Sequence of chain 1.E:
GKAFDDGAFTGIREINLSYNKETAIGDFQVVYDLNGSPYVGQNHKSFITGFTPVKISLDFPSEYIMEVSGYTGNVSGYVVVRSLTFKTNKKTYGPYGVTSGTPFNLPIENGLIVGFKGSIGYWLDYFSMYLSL

This small molecule binds to this protein.
Small molecule (SMILES): O=[N+]([O-])c1ccc(O[C@@H]2O[C@H](CO)[C@H](O)[C@H](O)[C@H]2O)cc1

Binding-site contacts:
Ligand atom O6 contacts residue TRP123 of chain 1.E at 2.9 Å (h-bond).
Ligand atom O6 contacts residue VAL80 of chain 1.E at 3.9 Å.
Ligand atom O6 contacts residue GLY121 of chain 1.E at 3.5 Å.
Ligand atom O1 contacts residue TYR122 of chain 1.E at 3.5 Å.
Ligand atom C4' contacts residue TYR122 of chain 1.E at 3.6 Å (hydrophobic).
Ligand atom C6' contacts residue TYR122 of chain 1.E at 3.4 Å (hydrophobic).
Ligand atom C1' contacts residue TYR78 of chain 1.E at 3.9 Å (hydrophobic).
Ligand atom C4 contacts residue TYR78 of chain 1.E at 4.0 Å (hydrophobic).
Ligand atom C3 contacts residue GLY1 of chain 1.E at 4.0 Å.
Ligand atom O5 contacts residue TYR122 of chain 1.E at 3.1 Å (h-bond).
Ligand atom C6 contacts residue TRP123 of chain 1.E at 3.8 Å (hydrophobic).
Ligand atom C6 contacts residue VAL80 of chain 1.E at 3.6 Å (hydrophobic).
Ligand atom O5 contacts residue GLY121 of chain 1.E at 4.0 Å.
Ligand atom O3' contacts residue SER76 of chain 1.E at 3.3 Å (h-bond).
Ligand atom C5' contacts residue TYR122 of chain 1.E at 3.3 Å (hydrophobic).
Ligand atom C1' contacts residue TYR122 of chain 1.E at 3.6 Å (hydrophobic).
Ligand atom C2' contacts residue TYR122 of chain 1.E at 3.7 Å (hydrophobic).
Ligand atom O2 contacts residue TYR78 of chain 1.E at 4.0 Å.
Ligand atom O4 contacts residue GLY121 of chain 1.E at 3.3 Å.
Ligand atom O4 contacts residue GLY1 of chain 1.E at 3.1 Å (h-bond).
Ligand atom C3' contacts residue TRP123 of chain 1.E at 3.8 Å (hydrophobic).
Ligand atom C6 contacts residue ASP125 of chain 1.E at 3.1 Å.
Ligand atom C5 contacts residue ASP125 of chain 1.E at 3.8 Å.
Ligand atom C2' contacts residue TYR78 of chain 1.E at 3.1 Å (hydrophobic).
Ligand atom C1 contacts residue TYR78 of chain 1.E at 3.7 Å (hydrophobic).
Ligand atom C6 contacts residue TYR122 of chain 1.E at 4.0 Å (hydrophobic).
Ligand atom O6 contacts residue TYR122 of chain 1.E at 3.1 Å (h-bond).
Ligand atom C3' contacts residue TYR78 of chain 1.E at 3.5 Å (hydrophobic).
Ligand atom O3 contacts residue GLY1 of chain 1.E at 3.0 Å (h-bond).
Ligand atom N1' contacts residue TYR122 of chain 1.E at 4.1 Å.
Ligand atom O6 contacts residue ASP125 of chain 1.E at 2.7 Å (salt-bridge).
Ligand atom C4 contacts residue ASP125 of chain 1.E at 3.4 Å.
Ligand atom C3 contacts residue TYR78 of chain 1.E at 3.7 Å (hydrophobic).
Ligand atom C3' contacts residue TYR122 of chain 1.E at 3.7 Å (hydrophobic).
Ligand atom C5 contacts residue TYR78 of chain 1.E at 3.6 Å (hydrophobic).
Ligand atom C5 contacts residue TYR122 of chain 1.E at 4.1 Å (hydrophobic).
Ligand atom C6 contacts residue TYR78 of chain 1.E at 3.9 Å (hydrophobic).
Ligand atom C2' contacts residue TRP123 of chain 1.E at 3.9 Å (hydrophobic).
Ligand atom O4 contacts residue ASP125 of chain 1.E at 3.0 Å (salt-bridge).
Ligand atom C3' contacts residue SER76 of chain 1.E at 4.1 Å.